Binding-site contacts:
Ligand atom CA contacts residue ASN230 of chain 1.D at 3.6 Å.
Ligand atom P contacts residue ARG60 of chain 1.D at 3.8 Å.
Ligand atom NE2 contacts residue ASN230 of chain 1.D at 3.8 Å.
Ligand atom CG2 contacts residue ASN230 of chain 1.D at 3.7 Å.
Ligand atom CD contacts residue LEU226 of chain 1.D at 3.6 Å (hydrophobic).
Ligand atom CD1 contacts residue GLY175 of chain 1.D at 3.6 Å.
Ligand atom O1P contacts residue TYR134 of chain 1.D at 2.9 Å (h-bond).
Ligand atom N contacts residue ASN179 of chain 1.D at 2.9 Å (h-bond).
Ligand atom O contacts residue ASN230 of chain 1.D at 2.7 Å (h-bond).
Ligand atom C contacts residue ASN230 of chain 1.D at 3.8 Å.
Ligand atom C contacts residue ASN230 of chain 1.D at 3.8 Å.
Ligand atom CA contacts residue ASN179 of chain 1.D at 3.7 Å.
Ligand atom CA contacts residue LEU233 of chain 1.D at 3.8 Å (hydrophobic).
Ligand atom N contacts residue LEU178 of chain 1.D at 3.8 Å.
Ligand atom O1P contacts residue LYS53 of chain 1.D at 3.2 Å (salt-bridge).
Ligand atom N contacts residue LEU233 of chain 1.D at 3.6 Å.
Ligand atom P contacts residue ARG133 of chain 1.D at 3.8 Å.
Ligand atom CG2 contacts residue LYS53 of chain 1.D at 3.5 Å.
Ligand atom O contacts residue LEU233 of chain 1.D at 3.7 Å.
Ligand atom OG1 contacts residue TRP234 of chain 1.D at 3.1 Å (h-bond).
Ligand atom O1P contacts residue ARG133 of chain 1.D at 2.9 Å (salt-bridge).
Ligand atom O3P contacts residue ARG60 of chain 1.D at 2.8 Å (salt-bridge).
Ligand atom CA contacts residue ASN179 of chain 1.D at 3.8 Å.
Ligand atom CB contacts residue ASN179 of chain 1.D at 3.6 Å.
Ligand atom N contacts residue ASN230 of chain 1.D at 3.0 Å (h-bond).
Ligand atom OE1 contacts residue LEU226 of chain 1.D at 3.5 Å.
Ligand atom C contacts residue ASN179 of chain 1.D at 3.8 Å.
Ligand atom P contacts residue LYS53 of chain 1.D at 3.6 Å.
Ligand atom CD1 contacts residue ILE223 of chain 1.D at 3.6 Å (hydrophobic).
Ligand atom CG contacts residue LEU226 of chain 1.D at 3.7 Å (hydrophobic).
Ligand atom CB contacts residue ASN179 of chain 1.D at 3.2 Å.
Ligand atom O contacts residue LEU178 of chain 1.D at 3.7 Å.
Ligand atom C contacts residue LEU233 of chain 1.D at 3.6 Å (hydrophobic).
Ligand atom O3P contacts residue LYS53 of chain 1.D at 2.7 Å (salt-bridge).
Ligand atom O contacts residue VAL182 of chain 1.D at 3.5 Å.
Ligand atom O2P contacts residue ARG60 of chain 1.D at 3.1 Å (salt-bridge).
Ligand atom CG2 contacts residue VAL182 of chain 1.D at 3.6 Å (hydrophobic).
Ligand atom OG1 contacts residue LEU233 of chain 1.D at 3.8 Å.
Ligand atom OG1 contacts residue ASN54 of chain 1.D at 3.8 Å.
Ligand atom O2P contacts residue ARG133 of chain 1.D at 3.0 Å (salt-bridge).

A protein and the small-molecule ligand that binds it are described below.
Small molecule (SMILES): CC(C)C[C@H](NC(=O)[C@H](COP(=O)(O)O)NC(=O)[C@H](CCC(N)=O)NC(=O)[C@@H](NC(=O)[C@H](C)NC(=O)[C@H](C)N)[C@@H](C)O)C(=O)N1CCC[C@H]1C(=O)N[C@H](C=O)[C@@H](C)O

Sequence of chain 1.D:
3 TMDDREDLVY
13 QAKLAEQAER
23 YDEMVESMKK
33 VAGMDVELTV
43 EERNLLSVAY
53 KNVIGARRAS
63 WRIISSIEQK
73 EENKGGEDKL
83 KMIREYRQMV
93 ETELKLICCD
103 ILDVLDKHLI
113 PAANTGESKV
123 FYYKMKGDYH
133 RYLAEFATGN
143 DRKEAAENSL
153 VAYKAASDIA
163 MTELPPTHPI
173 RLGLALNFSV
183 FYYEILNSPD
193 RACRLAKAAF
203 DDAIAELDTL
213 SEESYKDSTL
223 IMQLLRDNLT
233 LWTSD